This protein binds this small molecule.
Small molecule (SMILES): CC(=O)N[C@@H]1[C@@H](O)[C@H](O)[C@@H](CO)O[C@H]1O

Binding-site contacts:
Ligand atom N2 contacts residue ASN231 of chain 1.C at 2.9 Å (h-bond).
Ligand atom C6 contacts residue THR233 of chain 1.C at 4.0 Å.
Ligand atom C2 contacts residue ASN231 of chain 1.C at 2.4 Å.
Ligand atom C3 contacts residue ASN231 of chain 1.C at 3.8 Å.
Ligand atom C1 contacts residue ASN231 of chain 1.C at 1.4 Å.
Ligand atom C7 contacts residue ASN231 of chain 1.C at 3.3 Å.
Ligand atom O5 contacts residue ASN231 of chain 1.C at 2.4 Å (h-bond).
Ligand atom C8 contacts residue ASN231 of chain 1.C at 4.4 Å.
Ligand atom C1 contacts residue THR233 of chain 1.C at 4.2 Å.
Ligand atom O5 contacts residue THR106 of chain 1.C at 4.1 Å.
Ligand atom O5 contacts residue THR233 of chain 1.C at 3.8 Å.
Ligand atom O7 contacts residue ASN231 of chain 1.C at 3.3 Å (h-bond).
Ligand atom C5 contacts residue THR233 of chain 1.C at 3.9 Å.
Ligand atom C4 contacts residue ASN231 of chain 1.C at 4.2 Å.
Ligand atom C5 contacts residue ASN231 of chain 1.C at 3.7 Å.

Sequence of chain 1.C:
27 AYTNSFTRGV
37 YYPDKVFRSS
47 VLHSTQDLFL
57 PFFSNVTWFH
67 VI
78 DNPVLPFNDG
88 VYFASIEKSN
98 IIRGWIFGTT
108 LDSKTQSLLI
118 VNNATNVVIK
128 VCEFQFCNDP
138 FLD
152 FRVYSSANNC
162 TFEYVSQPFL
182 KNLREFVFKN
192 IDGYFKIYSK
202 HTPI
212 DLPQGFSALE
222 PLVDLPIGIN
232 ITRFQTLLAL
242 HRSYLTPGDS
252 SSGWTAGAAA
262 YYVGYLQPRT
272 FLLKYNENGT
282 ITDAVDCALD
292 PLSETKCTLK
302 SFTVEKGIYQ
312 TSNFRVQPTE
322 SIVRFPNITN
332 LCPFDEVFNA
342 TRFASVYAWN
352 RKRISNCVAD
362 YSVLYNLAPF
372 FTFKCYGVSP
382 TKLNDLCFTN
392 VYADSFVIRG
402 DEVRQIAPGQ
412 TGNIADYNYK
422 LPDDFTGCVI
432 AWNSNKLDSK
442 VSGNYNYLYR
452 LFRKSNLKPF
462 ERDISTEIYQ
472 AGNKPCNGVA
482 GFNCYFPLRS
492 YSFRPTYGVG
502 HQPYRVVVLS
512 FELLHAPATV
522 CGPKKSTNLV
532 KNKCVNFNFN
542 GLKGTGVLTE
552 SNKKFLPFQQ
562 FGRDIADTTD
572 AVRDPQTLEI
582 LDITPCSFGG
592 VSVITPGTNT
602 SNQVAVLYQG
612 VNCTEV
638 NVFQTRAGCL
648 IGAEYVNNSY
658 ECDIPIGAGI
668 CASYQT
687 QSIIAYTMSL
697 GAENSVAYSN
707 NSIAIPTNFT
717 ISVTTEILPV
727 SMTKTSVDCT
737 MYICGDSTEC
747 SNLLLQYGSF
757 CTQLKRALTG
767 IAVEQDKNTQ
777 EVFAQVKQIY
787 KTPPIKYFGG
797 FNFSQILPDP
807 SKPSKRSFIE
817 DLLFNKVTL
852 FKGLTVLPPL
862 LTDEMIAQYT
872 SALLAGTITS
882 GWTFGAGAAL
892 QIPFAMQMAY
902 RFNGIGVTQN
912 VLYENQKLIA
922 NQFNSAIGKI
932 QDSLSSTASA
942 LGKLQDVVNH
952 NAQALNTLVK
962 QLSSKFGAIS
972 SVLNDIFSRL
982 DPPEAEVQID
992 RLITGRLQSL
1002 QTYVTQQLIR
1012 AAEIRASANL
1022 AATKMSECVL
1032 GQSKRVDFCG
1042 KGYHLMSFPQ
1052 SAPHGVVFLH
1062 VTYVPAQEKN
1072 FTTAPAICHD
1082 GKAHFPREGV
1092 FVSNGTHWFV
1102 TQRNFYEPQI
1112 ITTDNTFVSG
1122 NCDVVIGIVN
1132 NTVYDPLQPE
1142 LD